Binding-site contacts:
Ligand atom C1 contacts residue SER76 of chain 1.I at 3.8 Å.
Ligand atom C5 contacts residue ASN74 of chain 1.I at 3.5 Å.
Ligand atom O7 contacts residue HIS77 of chain 1.I at 4.3 Å.
Ligand atom C4 contacts residue ASN74 of chain 1.I at 4.2 Å.
Ligand atom O5 contacts residue SER76 of chain 1.I at 4.0 Å.
Ligand atom C8 contacts residue HIS77 of chain 1.I at 3.4 Å.
Ligand atom C2 contacts residue SER76 of chain 1.I at 3.6 Å.
Ligand atom C7 contacts residue HIS77 of chain 1.I at 4.0 Å.
Ligand atom O5 contacts residue ASN74 of chain 1.I at 2.3 Å (h-bond).
Ligand atom C3 contacts residue ASN74 of chain 1.I at 3.7 Å.
Ligand atom C7 contacts residue ASN74 of chain 1.I at 4.2 Å.
Ligand atom N2 contacts residue ASN74 of chain 1.I at 2.9 Å (h-bond).
Ligand atom N2 contacts residue SER76 of chain 1.I at 4.2 Å.
Ligand atom C1 contacts residue ASN74 of chain 1.I at 1.3 Å.
Ligand atom C2 contacts residue ASN74 of chain 1.I at 2.5 Å.

Sequence of chain 1.I:
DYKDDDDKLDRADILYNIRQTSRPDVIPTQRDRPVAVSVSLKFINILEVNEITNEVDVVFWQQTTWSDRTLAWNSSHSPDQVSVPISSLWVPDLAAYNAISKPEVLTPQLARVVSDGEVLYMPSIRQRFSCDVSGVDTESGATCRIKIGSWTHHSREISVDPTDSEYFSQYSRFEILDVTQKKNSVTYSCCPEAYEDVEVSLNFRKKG

A small-molecule ligand and the protein it binds are described below.
Small molecule (SMILES): CC(=O)N[C@@H]1[C@@H](O)[C@H](O)[C@@H](CO)O[C@H]1O